A protein and the small-molecule ligand that binds it are described below.
Small molecule (SMILES): O=c1[nH]cnc2c1ncn2[C@@H]1O[C@H](COP(=O)(O)O)[C@@H](O)[C@H]1O

Sequence of chain 4.A:
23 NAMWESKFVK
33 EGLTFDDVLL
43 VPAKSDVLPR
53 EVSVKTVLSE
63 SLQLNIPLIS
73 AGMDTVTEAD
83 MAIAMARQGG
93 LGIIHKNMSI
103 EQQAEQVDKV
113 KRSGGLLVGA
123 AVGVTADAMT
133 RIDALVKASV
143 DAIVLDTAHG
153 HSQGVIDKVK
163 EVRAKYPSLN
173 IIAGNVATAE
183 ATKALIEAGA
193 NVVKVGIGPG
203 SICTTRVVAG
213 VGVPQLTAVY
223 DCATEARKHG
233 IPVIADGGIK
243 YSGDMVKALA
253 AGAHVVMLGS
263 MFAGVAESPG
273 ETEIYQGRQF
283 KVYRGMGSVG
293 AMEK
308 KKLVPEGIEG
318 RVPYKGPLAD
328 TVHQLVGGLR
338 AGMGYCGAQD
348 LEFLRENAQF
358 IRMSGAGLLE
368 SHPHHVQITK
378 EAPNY

Binding-site contacts:
Ligand atom C8 contacts residue ILE204 of chain 4.A at 3.7 Å (hydrophobic).
Ligand atom N7 contacts residue MET288 of chain 4.A at 2.9 Å (h-bond).
Ligand atom C5 contacts residue ILE204 of chain 4.A at 3.6 Å (hydrophobic).
Ligand atom C6 contacts residue GLU313 of chain 4.A at 3.7 Å.
Ligand atom O6 contacts residue GLY287 of chain 4.A at 3.2 Å.
Ligand atom O3' contacts residue ALA73 of chain 4.A at 3.5 Å.
Ligand atom C2' contacts residue ASP238 of chain 4.A at 3.7 Å.
Ligand atom C6 contacts residue GLY289 of chain 4.A at 3.6 Å.
Ligand atom O1P contacts residue SER262 of chain 4.A at 2.9 Å (h-bond).
Ligand atom O2' contacts residue ASN177 of chain 4.A at 3.6 Å.
Ligand atom O6 contacts residue GLY289 of chain 4.A at 2.7 Å (h-bond).
Ligand atom O3P contacts residue GLY202 of chain 4.A at 3.5 Å.
Ligand atom N3 contacts residue 2EY1 of chain 4.D at 3.3 Å.
Ligand atom O2P contacts residue SER262 of chain 4.A at 3.5 Å (h-bond).
Ligand atom C2 contacts residue CYS205 of chain 4.A at 3.2 Å (hydrophobic).
Ligand atom N7 contacts residue ILE204 of chain 4.A at 3.6 Å.
Ligand atom N7 contacts residue GLY287 of chain 4.A at 3.5 Å.
Ligand atom C5' contacts residue TYR285 of chain 4.A at 3.5 Å (hydrophobic).
Ligand atom O3' contacts residue ASP238 of chain 4.A at 2.5 Å (salt-bridge).
Ligand atom C5 contacts residue MET288 of chain 4.A at 3.7 Å (hydrophobic).
Ligand atom O3' contacts residue MET259 of chain 4.A at 3.6 Å (h-bond).
Ligand atom O3P contacts residue SER203 of chain 4.A at 2.9 Å (h-bond).
Ligand atom C3' contacts residue ASP238 of chain 4.A at 3.4 Å.
Ligand atom O6 contacts residue GLU313 of chain 4.A at 3.7 Å.
Ligand atom O1P contacts residue SER203 of chain 4.A at 2.6 Å (h-bond).
Ligand atom O2' contacts residue ASP238 of chain 4.A at 2.5 Å (salt-bridge).
Ligand atom N1 contacts residue 2EY1 of chain 4.D at 3.4 Å.
Ligand atom O6 contacts residue GLY314 of chain 4.A at 3.3 Å.
Ligand atom C2 contacts residue 2EY1 of chain 4.D at 3.2 Å.
Ligand atom O5' contacts residue GLY202 of chain 4.A at 3.5 Å.
Ligand atom P contacts residue SER262 of chain 4.A at 3.7 Å.
Ligand atom O1P contacts residue TYR285 of chain 4.A at 2.6 Å (h-bond).
Ligand atom O6 contacts residue MET288 of chain 4.A at 3.2 Å (h-bond).
Ligand atom O3P contacts residue GLY240 of chain 4.A at 2.9 Å (h-bond).
Ligand atom C4' contacts residue ASP238 of chain 4.A at 3.5 Å.
Ligand atom C2 contacts residue GLU313 of chain 4.A at 3.5 Å.
Ligand atom N1 contacts residue GLU313 of chain 4.A at 2.8 Å (salt-bridge).
Ligand atom O2P contacts residue GLY261 of chain 4.A at 2.8 Å (h-bond).
Ligand atom O5' contacts residue GLY239 of chain 4.A at 3.5 Å.
Ligand atom C8 contacts residue MET75 of chain 4.A at 3.6 Å (hydrophobic).